A protein and the small-molecule ligand that binds it are described below.
Small molecule (SMILES): CC(=O)OCC[N+](C)(C)C

Binding-site contacts:
Ligand atom C6 contacts residue TYR109 of chain 1.A at 4.0 Å (hydrophobic).
Ligand atom C8 contacts residue ASP108 of chain 1.A at 4.0 Å.
Ligand atom C9 contacts residue TYR109 of chain 1.A at 3.5 Å (hydrophobic).
Ligand atom C9 contacts residue TYR304 of chain 1.A at 3.8 Å (hydrophobic).
Ligand atom C10 contacts residue TYR281 of chain 1.A at 3.6 Å (hydrophobic).
Ligand atom C2 contacts residue TRP278 of chain 1.A at 4.5 Å (hydrophobic).
Ligand atom N1 contacts residue SER112 of chain 1.A at 4.2 Å.
Ligand atom C9 contacts residue ASP108 of chain 1.A at 3.8 Å.
Ligand atom O4 contacts residue TRP278 of chain 1.A at 3.4 Å.
Ligand atom C3 contacts residue TYR281 of chain 1.A at 3.4 Å (hydrophobic).
Ligand atom C3 contacts residue TYR109 of chain 1.A at 4.2 Å (hydrophobic).
Ligand atom C5 contacts residue TRP160 of chain 1.A at 4.3 Å (hydrophobic).
Ligand atom C8 contacts residue TYR308 of chain 1.A at 3.5 Å (hydrophobic).
Ligand atom O7 contacts residue TRP278 of chain 1.A at 4.5 Å.
Ligand atom C2 contacts residue SER112 of chain 1.A at 3.5 Å.
Ligand atom C6 contacts residue TRP160 of chain 1.A at 3.8 Å (hydrophobic).
Ligand atom O4 contacts residue TYR281 of chain 1.A at 4.0 Å.
Ligand atom C10 contacts residue CYS307 of chain 1.A at 3.6 Å (hydrophobic).
Ligand atom O7 contacts residue TYR109 of chain 1.A at 4.2 Å.
Ligand atom C5 contacts residue TYR109 of chain 1.A at 4.3 Å (hydrophobic).
Ligand atom N1 contacts residue CYS307 of chain 1.A at 4.3 Å.
Ligand atom C6 contacts residue SER112 of chain 1.A at 4.0 Å.
Ligand atom O7 contacts residue TYR281 of chain 1.A at 4.2 Å.
Ligand atom C8 contacts residue SER112 of chain 1.A at 3.6 Å.
Ligand atom C6 contacts residue TRP278 of chain 1.A at 4.3 Å (hydrophobic).
Ligand atom C10 contacts residue TYR304 of chain 1.A at 4.4 Å (hydrophobic).
Ligand atom C5 contacts residue TRP278 of chain 1.A at 3.9 Å (hydrophobic).
Ligand atom C8 contacts residue CYS307 of chain 1.A at 4.0 Å (hydrophobic).
Ligand atom O7 contacts residue TRP160 of chain 1.A at 3.9 Å.
Ligand atom O4 contacts residue SER112 of chain 1.A at 4.4 Å.
Ligand atom C6 contacts residue ASN113 of chain 1.A at 4.2 Å.

Sequence of chain 1.A:
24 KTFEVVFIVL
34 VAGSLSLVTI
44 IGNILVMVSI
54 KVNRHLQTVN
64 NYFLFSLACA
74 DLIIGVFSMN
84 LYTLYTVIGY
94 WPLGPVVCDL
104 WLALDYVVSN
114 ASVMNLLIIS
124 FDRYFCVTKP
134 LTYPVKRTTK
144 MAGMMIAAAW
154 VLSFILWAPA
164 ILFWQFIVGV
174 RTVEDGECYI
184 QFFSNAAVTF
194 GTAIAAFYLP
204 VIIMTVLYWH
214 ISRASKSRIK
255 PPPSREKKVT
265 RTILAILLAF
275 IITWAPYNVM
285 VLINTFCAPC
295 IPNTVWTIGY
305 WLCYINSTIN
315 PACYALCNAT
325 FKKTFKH